Sequence of chain 1.A:
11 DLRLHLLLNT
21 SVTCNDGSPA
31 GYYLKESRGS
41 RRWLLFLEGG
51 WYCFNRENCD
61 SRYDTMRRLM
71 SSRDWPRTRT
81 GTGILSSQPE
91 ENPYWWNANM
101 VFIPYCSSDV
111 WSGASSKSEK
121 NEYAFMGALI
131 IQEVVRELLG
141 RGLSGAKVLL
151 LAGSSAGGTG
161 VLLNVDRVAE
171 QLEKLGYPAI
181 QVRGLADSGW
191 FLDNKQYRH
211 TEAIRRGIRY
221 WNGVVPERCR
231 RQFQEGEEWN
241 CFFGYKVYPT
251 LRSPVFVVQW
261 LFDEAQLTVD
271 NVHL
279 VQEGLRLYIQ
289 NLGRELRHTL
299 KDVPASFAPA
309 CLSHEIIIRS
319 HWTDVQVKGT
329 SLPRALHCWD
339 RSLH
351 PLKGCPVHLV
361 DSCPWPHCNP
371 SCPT

Binding-site contacts:
Ligand atom C7 contacts residue ASN19 of chain 1.A at 3.6 Å.
Ligand atom N2 contacts residue ASN19 of chain 1.A at 2.9 Å (h-bond).
Ligand atom O7 contacts residue ASN19 of chain 1.A at 3.8 Å.
Ligand atom C1 contacts residue ASN19 of chain 1.A at 1.4 Å.
Ligand atom O5 contacts residue VAL22 of chain 1.A at 3.6 Å.
Ligand atom C2 contacts residue ASN19 of chain 1.A at 2.4 Å.
Ligand atom C6 contacts residue VAL22 of chain 1.A at 4.3 Å (hydrophobic).
Ligand atom C3 contacts residue ASN19 of chain 1.A at 3.8 Å.
Ligand atom O6 contacts residue LEU129 of chain 1.A at 4.5 Å.
Ligand atom C1 contacts residue VAL22 of chain 1.A at 4.4 Å (hydrophobic).
Ligand atom C5 contacts residue ASN19 of chain 1.A at 3.6 Å.
Ligand atom O6 contacts residue VAL22 of chain 1.A at 4.4 Å.
Ligand atom O5 contacts residue ASN19 of chain 1.A at 2.3 Å (h-bond).
Ligand atom O7 contacts residue ARG136 of chain 1.A at 3.2 Å (salt-bridge).
Ligand atom C4 contacts residue ASN19 of chain 1.A at 4.2 Å.
Ligand atom C7 contacts residue ARG136 of chain 1.A at 4.4 Å.
Ligand atom O6 contacts residue GLN132 of chain 1.A at 4.4 Å.

This small molecule binds to this protein.
Small molecule (SMILES): CC(=O)N[C@@H]1[C@@H](O)[C@H](O)[C@@H](CO)O[C@H]1O